A small-molecule ligand and the protein it binds are described below.
Small molecule (SMILES): OC[C@]1(O)OC[C@H](O)[C@@H]1O

Sequence of chain 4.A:
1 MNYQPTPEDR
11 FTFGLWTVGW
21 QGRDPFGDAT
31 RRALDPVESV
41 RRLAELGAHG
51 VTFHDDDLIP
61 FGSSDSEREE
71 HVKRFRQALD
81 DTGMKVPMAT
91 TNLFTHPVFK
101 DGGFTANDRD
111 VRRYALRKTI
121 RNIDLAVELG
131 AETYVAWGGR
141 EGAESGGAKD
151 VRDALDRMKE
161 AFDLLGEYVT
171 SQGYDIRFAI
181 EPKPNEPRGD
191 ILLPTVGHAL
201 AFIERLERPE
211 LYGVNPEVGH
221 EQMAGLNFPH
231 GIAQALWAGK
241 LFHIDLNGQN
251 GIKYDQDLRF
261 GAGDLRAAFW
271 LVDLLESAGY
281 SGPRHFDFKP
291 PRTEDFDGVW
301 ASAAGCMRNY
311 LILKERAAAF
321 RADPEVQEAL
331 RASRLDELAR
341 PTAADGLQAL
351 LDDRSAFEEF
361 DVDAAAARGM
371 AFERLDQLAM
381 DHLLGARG

Binding-site contacts:
Ligand atom C2 contacts residue ASP287 of chain 4.A at 3.3 Å.
Ligand atom C1 contacts residue NI1 of chain 4.B at 3.5 Å.
Ligand atom C3 contacts residue TRP16 of chain 4.A at 3.7 Å (hydrophobic).
Ligand atom C1 contacts residue ASP287 of chain 4.A at 3.6 Å.
Ligand atom C4 contacts residue THR90 of chain 4.A at 4.2 Å.
Ligand atom C3 contacts residue NI1 of chain 4.C at 3.3 Å.
Ligand atom O4 contacts residue VAL135 of chain 4.A at 3.4 Å.
Ligand atom O2 contacts residue TRP16 of chain 4.A at 3.1 Å (h-bond).
Ligand atom C2 contacts residue TRP16 of chain 4.A at 4.2 Å (hydrophobic).
Ligand atom O4 contacts residue TRP137 of chain 4.A at 3.4 Å.
Ligand atom C2 contacts residue NI1 of chain 4.C at 3.7 Å.
Ligand atom C3 contacts residue GLU181 of chain 4.A at 3.5 Å.
Ligand atom O2 contacts residue ASP287 of chain 4.A at 2.7 Å (salt-bridge).
Ligand atom O2 contacts residue NI1 of chain 4.C at 3.9 Å.
Ligand atom O3 contacts residue ASP245 of chain 4.A at 3.0 Å (salt-bridge).
Ligand atom O3 contacts residue NI1 of chain 4.C at 2.1 Å (h-bond).
Ligand atom O1 contacts residue ASP287 of chain 4.A at 2.8 Å (salt-bridge).
Ligand atom C1 contacts residue NI1 of chain 4.C at 3.4 Å.
Ligand atom C5 contacts residue PHE94 of chain 4.A at 4.0 Å (hydrophobic).
Ligand atom C5 contacts residue HIS54 of chain 4.A at 3.0 Å.
Ligand atom O3 contacts residue GLU181 of chain 4.A at 2.4 Å (salt-bridge).
Ligand atom O5 contacts residue PHE94 of chain 4.A at 4.1 Å.
Ligand atom O1 contacts residue NI1 of chain 4.C at 2.2 Å (h-bond).
Ligand atom O4 contacts residue THR90 of chain 4.A at 4.0 Å.
Ligand atom O1 contacts residue GLU181 of chain 4.A at 2.8 Å (salt-bridge).
Ligand atom O3 contacts residue ASP287 of chain 4.A at 2.8 Å (salt-bridge).
Ligand atom C5 contacts residue TRP137 of chain 4.A at 3.5 Å (hydrophobic).
Ligand atom C3 contacts residue ASP245 of chain 4.A at 4.2 Å.
Ligand atom C1 contacts residue GLU181 of chain 4.A at 3.7 Å.
Ligand atom C1 contacts residue TRP137 of chain 4.A at 3.8 Å (hydrophobic).
Ligand atom O1 contacts residue GLU217 of chain 4.A at 3.1 Å (salt-bridge).
Ligand atom C4 contacts residue TRP137 of chain 4.A at 4.2 Å (hydrophobic).
Ligand atom O5 contacts residue TRP137 of chain 4.A at 3.7 Å.
Ligand atom O5 contacts residue HIS54 of chain 4.A at 3.2 Å (h-bond).
Ligand atom O1 contacts residue NI1 of chain 4.B at 2.5 Å (h-bond).
Ligand atom C4 contacts residue HIS54 of chain 4.A at 3.4 Å.
Ligand atom C3 contacts residue ASP287 of chain 4.A at 3.2 Å.
Ligand atom O1 contacts residue HIS220 of chain 4.A at 3.4 Å.
Ligand atom O4 contacts residue GLU181 of chain 4.A at 2.7 Å (salt-bridge).
Ligand atom C4 contacts residue GLU181 of chain 4.A at 3.7 Å.